Binding-site contacts:
Ligand atom N01 contacts residue ALA91 of chain 1.A at 3.1 Å (h-bond).
Ligand atom C14 contacts residue LEU141 of chain 1.A at 3.9 Å (hydrophobic).
Ligand atom O24 contacts residue ARG98 of chain 1.A at 3.5 Å (salt-bridge).
Ligand atom C11 contacts residue ALA91 of chain 1.A at 3.6 Å (hydrophobic).
Ligand atom C22 contacts residue ASP152 of chain 1.A at 3.9 Å.
Ligand atom C12 contacts residue LEU141 of chain 1.A at 3.8 Å (hydrophobic).
Ligand atom F25 contacts residue LYS40 of chain 1.A at 3.0 Å.
Ligand atom N03 contacts residue ALA91 of chain 1.A at 3.2 Å (h-bond).
Ligand atom F26 contacts residue ASN139 of chain 1.A at 3.7 Å.
Ligand atom N05 contacts residue ARG98 of chain 1.A at 3.3 Å (salt-bridge).
Ligand atom C10 contacts residue GLY94 of chain 1.A at 3.8 Å.
Ligand atom F27 contacts residue ASN139 of chain 1.A at 3.9 Å.
Ligand atom C06 contacts residue GLY94 of chain 1.A at 3.7 Å.
Ligand atom C15 contacts residue LEU141 of chain 1.A at 3.5 Å (hydrophobic).
Ligand atom C12 contacts residue LEU17 of chain 1.A at 3.7 Å (hydrophobic).
Ligand atom F25 contacts residue LYS19 of chain 1.A at 3.8 Å.
Ligand atom C16 contacts residue VAL25 of chain 1.A at 3.6 Å (hydrophobic).
Ligand atom C09 contacts residue GLY94 of chain 1.A at 3.8 Å.
Ligand atom C06 contacts residue ALA91 of chain 1.A at 3.4 Å (hydrophobic).
Ligand atom N04 contacts residue VAL25 of chain 1.A at 3.3 Å.
Ligand atom O24 contacts residue ARG15 of chain 1.A at 3.0 Å (salt-bridge).
Ligand atom C11 contacts residue GLY94 of chain 1.A at 3.7 Å.
Ligand atom C13 contacts residue VAL25 of chain 1.A at 3.7 Å (hydrophobic).
Ligand atom C23 contacts residue ARG98 of chain 1.A at 3.3 Å.
Ligand atom C22 contacts residue GLU138 of chain 1.A at 3.9 Å.
Ligand atom C08 contacts residue ARG98 of chain 1.A at 3.7 Å.
Ligand atom C23 contacts residue ARG15 of chain 1.A at 3.2 Å.
Ligand atom F27 contacts residue GLU138 of chain 1.A at 3.3 Å.
Ligand atom N03 contacts residue LEU141 of chain 1.A at 3.8 Å.
Ligand atom C08 contacts residue ARG15 of chain 1.A at 3.5 Å.
Ligand atom C08 contacts residue GLY94 of chain 1.A at 3.8 Å.
Ligand atom C14 contacts residue VAL25 of chain 1.A at 3.8 Å (hydrophobic).
Ligand atom C15 contacts residue GLU89 of chain 1.A at 3.7 Å.
Ligand atom F26 contacts residue GLU138 of chain 1.A at 3.5 Å.
Ligand atom C09 contacts residue LEU17 of chain 1.A at 3.9 Å (hydrophobic).
Ligand atom N02 contacts residue LEU17 of chain 1.A at 3.5 Å.
Ligand atom C07 contacts residue ARG15 of chain 1.A at 3.3 Å.
Ligand atom F26 contacts residue ASP152 of chain 1.A at 3.7 Å.
Ligand atom C07 contacts residue GLY94 of chain 1.A at 3.8 Å.
Ligand atom F25 contacts residue ASP152 of chain 1.A at 3.2 Å.

The protein below binds the small molecule below.
Small molecule (SMILES): NC(=O)c1ccc(Nc2nccc(Nc3cccc(C(F)(F)F)c3)n2)cc1

Sequence of chain 1.A:
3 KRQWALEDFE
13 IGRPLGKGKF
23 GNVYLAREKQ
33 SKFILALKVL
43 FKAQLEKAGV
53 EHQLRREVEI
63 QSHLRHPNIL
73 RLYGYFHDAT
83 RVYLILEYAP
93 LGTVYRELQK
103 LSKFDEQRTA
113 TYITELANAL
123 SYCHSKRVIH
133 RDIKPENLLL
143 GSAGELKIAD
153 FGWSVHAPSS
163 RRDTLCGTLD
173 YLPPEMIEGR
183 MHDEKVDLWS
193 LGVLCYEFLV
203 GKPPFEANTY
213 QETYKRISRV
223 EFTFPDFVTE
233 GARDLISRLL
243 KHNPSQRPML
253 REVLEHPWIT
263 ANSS